This small molecule binds to this protein.
Small molecule (SMILES): Oc1ccc2c(c1)O[C@H](c1ccc(OCCN3CC(CF)C3)cc1)C1=C2CCOc2cc(O)ccc21

Sequence of chain 1.D:
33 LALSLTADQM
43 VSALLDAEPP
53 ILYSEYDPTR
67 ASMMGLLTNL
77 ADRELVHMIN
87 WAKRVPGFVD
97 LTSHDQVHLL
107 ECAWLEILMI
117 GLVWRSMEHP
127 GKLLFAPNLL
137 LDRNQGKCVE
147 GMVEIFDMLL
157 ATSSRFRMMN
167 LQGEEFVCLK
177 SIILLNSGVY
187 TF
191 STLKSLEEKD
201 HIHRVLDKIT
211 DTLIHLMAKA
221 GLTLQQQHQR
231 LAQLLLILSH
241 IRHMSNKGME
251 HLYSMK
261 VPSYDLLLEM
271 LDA

Binding-site contacts:
Ligand atom C5 contacts residue LEU73 of chain 1.D at 3.9 Å (hydrophobic).
Ligand atom O20 contacts residue GLU80 of chain 1.D at 2.5 Å (salt-bridge).
Ligand atom C35 contacts residue VAL261 of chain 1.D at 3.7 Å (hydrophobic).
Ligand atom O27 contacts residue LEU73 of chain 1.D at 3.8 Å.
Ligand atom C36 contacts residue LEU81 of chain 1.D at 3.6 Å (hydrophobic).
Ligand atom O13 contacts residue LEU118 of chain 1.D at 3.4 Å.
Ligand atom C23 contacts residue ILE151 of chain 1.D at 3.7 Å (hydrophobic).
Ligand atom C24 contacts residue HIS251 of chain 1.D at 3.6 Å.
Ligand atom C30 contacts residue THR74 of chain 1.D at 3.9 Å.
Ligand atom C30 contacts residue ASP78 of chain 1.D at 3.4 Å.
Ligand atom C25 contacts residue LEU252 of chain 1.D at 3.6 Å (hydrophobic).
Ligand atom C12 contacts residue LEU118 of chain 1.D at 3.4 Å (hydrophobic).
Ligand atom C1 contacts residue ALA77 of chain 1.D at 3.8 Å (hydrophobic).
Ligand atom C34 contacts residue VAL261 of chain 1.D at 3.6 Å (hydrophobic).
Ligand atom C19 contacts residue LEU114 of chain 1.D at 3.7 Å (hydrophobic).
Ligand atom C31 contacts residue ASP78 of chain 1.D at 3.6 Å.
Ligand atom C14 contacts residue LEU118 of chain 1.D at 3.9 Å (hydrophobic).
Ligand atom C33 contacts residue ASP78 of chain 1.D at 3.4 Å.
Ligand atom N32 contacts residue ASP78 of chain 1.D at 2.8 Å (salt-bridge).
Ligand atom C2 contacts residue ALA77 of chain 1.D at 3.8 Å (hydrophobic).
Ligand atom C25 contacts residue MET148 of chain 1.D at 3.5 Å (hydrophobic).
Ligand atom C19 contacts residue LEU118 of chain 1.D at 3.9 Å (hydrophobic).
Ligand atom C4 contacts residue LEU252 of chain 1.D at 3.9 Å (hydrophobic).
Ligand atom O28 contacts residue LEU252 of chain 1.D at 3.6 Å.
Ligand atom O28 contacts residue MET148 of chain 1.D at 3.9 Å.
Ligand atom C18 contacts residue GLU80 of chain 1.D at 3.5 Å.
Ligand atom C31 contacts residue VAL261 of chain 1.D at 3.5 Å (hydrophobic).
Ligand atom C11 contacts residue MET115 of chain 1.D at 3.8 Å (hydrophobic).
Ligand atom O13 contacts residue MET115 of chain 1.D at 3.8 Å.
Ligand atom O20 contacts residue ARG121 of chain 1.D at 2.9 Å (salt-bridge).
Ligand atom C33 contacts residue VAL261 of chain 1.D at 3.5 Å (hydrophobic).
Ligand atom O28 contacts residue HIS251 of chain 1.D at 2.5 Å (h-bond).
Ligand atom C35 contacts residue LEU81 of chain 1.D at 3.6 Å (hydrophobic).
Ligand atom N32 contacts residue VAL261 of chain 1.D at 3.9 Å.
Ligand atom C4 contacts residue THR74 of chain 1.D at 3.6 Å.
Ligand atom C24 contacts residue MET148 of chain 1.D at 3.6 Å (hydrophobic).
Ligand atom C17 contacts residue GLU80 of chain 1.D at 3.6 Å.
Ligand atom C12 contacts residue LEU155 of chain 1.D at 3.7 Å (hydrophobic).
Ligand atom C24 contacts residue LEU252 of chain 1.D at 3.5 Å (hydrophobic).
Ligand atom C35 contacts residue ASP78 of chain 1.D at 3.9 Å.